A protein and the small-molecule ligand that binds it are described below.
Small molecule (SMILES): CC(C)C[C@@H](C=CS(C)(=O)=O)NC(=O)[C@H](CC(C)C)NC(=O)[C@H](CC(C)C)NC(=O)Cc1cc(I)c(O)c([N+](=O)[O-])c1

Sequence of chain 1.H:
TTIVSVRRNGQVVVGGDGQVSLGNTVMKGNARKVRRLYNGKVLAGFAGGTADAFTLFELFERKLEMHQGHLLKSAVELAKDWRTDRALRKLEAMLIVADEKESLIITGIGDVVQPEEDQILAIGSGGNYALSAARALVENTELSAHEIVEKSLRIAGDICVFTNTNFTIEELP

Sequence of chain 1.A:
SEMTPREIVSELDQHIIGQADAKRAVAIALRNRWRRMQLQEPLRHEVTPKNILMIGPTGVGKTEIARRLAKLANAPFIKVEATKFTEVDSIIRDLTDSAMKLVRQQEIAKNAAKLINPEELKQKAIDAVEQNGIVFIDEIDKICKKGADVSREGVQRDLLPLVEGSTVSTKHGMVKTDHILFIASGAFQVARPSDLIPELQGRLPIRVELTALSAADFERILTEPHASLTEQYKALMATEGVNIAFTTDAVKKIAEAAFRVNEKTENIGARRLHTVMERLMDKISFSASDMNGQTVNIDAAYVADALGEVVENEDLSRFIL

Binding-site contacts:
Ligand atom CD5 contacts residue GLY48 of chain 1.H at 3.0 Å.
Ligand atom O2' contacts residue GLY124 of chain 1.H at 3.9 Å.
Ligand atom C2' contacts residue GLY48 of chain 1.H at 3.4 Å.
Ligand atom CG3 contacts residue THR1 of chain 1.H at 3.8 Å.
Ligand atom C2' contacts residue THR1 of chain 1.H at 2.5 Å.
Ligand atom C1' contacts residue THR1 of chain 1.H at 2.7 Å.
Ligand atom O2 contacts residue VAL20 of chain 1.H at 3.5 Å.
Ligand atom CD6 contacts residue THR50 of chain 1.H at 3.8 Å.
Ligand atom CS contacts residue THR1 of chain 1.H at 1.3 Å.
Ligand atom CB2 contacts residue SER21 of chain 1.H at 3.9 Å.
Ligand atom O2 contacts residue SER21 of chain 1.H at 3.1 Å (h-bond).
Ligand atom O1 contacts residue THR50 of chain 1.H at 3.3 Å (h-bond).
Ligand atom CA3 contacts residue GLY48 of chain 1.H at 3.9 Å.
Ligand atom CA3 contacts residue THR1 of chain 1.H at 2.4 Å.
Ligand atom N2 contacts residue SER21 of chain 1.H at 3.1 Å (h-bond).
Ligand atom C2 contacts residue GLY48 of chain 1.H at 3.9 Å.
Ligand atom CA2 contacts residue GLY48 of chain 1.H at 3.9 Å.
Ligand atom CD1 contacts residue LEU22 of chain 1.H at 3.5 Å (hydrophobic).
Ligand atom CA3 contacts residue LYS33 of chain 1.H at 3.9 Å.
Ligand atom C1 contacts residue THR50 of chain 1.H at 3.9 Å.
Ligand atom N3 contacts residue THR1 of chain 1.H at 3.7 Å.
Ligand atom CB3 contacts residue LYS33 of chain 1.H at 2.9 Å.
Ligand atom CD5 contacts residue ALA47 of chain 1.H at 3.7 Å (hydrophobic).
Ligand atom O2' contacts residue SER125 of chain 1.H at 2.9 Å (h-bond).
Ligand atom CD6 contacts residue LYS33 of chain 1.H at 3.8 Å.
Ligand atom CG3 contacts residue LYS33 of chain 1.H at 3.8 Å.
Ligand atom CD6 contacts residue LEU444 of chain 1.A at 3.4 Å (hydrophobic).
Ligand atom S contacts residue THR1 of chain 1.H at 2.9 Å (h-bond).
Ligand atom CG1 contacts residue VAL20 of chain 1.H at 3.9 Å (hydrophobic).
Ligand atom O1 contacts residue GLY49 of chain 1.H at 3.7 Å.
Ligand atom O2' contacts residue THR1 of chain 1.H at 2.7 Å (h-bond).
Ligand atom CD5 contacts residue PHE46 of chain 1.H at 3.5 Å (hydrophobic).
Ligand atom CD3 contacts residue SER21 of chain 1.H at 3.3 Å.
Ligand atom CD5 contacts residue THR1 of chain 1.H at 3.6 Å.
Ligand atom CG3 contacts residue GLY48 of chain 1.H at 3.5 Å.
Ligand atom CA2 contacts residue SER21 of chain 1.H at 3.9 Å.
Ligand atom N3 contacts residue GLY48 of chain 1.H at 3.1 Å (h-bond).
Ligand atom CD1 contacts residue MET27 of chain 1.H at 3.9 Å (hydrophobic).
Ligand atom CB3 contacts residue THR1 of chain 1.H at 2.7 Å.
Ligand atom CB1 contacts residue THR50 of chain 1.H at 3.6 Å.

Sequence of chain 1.G:
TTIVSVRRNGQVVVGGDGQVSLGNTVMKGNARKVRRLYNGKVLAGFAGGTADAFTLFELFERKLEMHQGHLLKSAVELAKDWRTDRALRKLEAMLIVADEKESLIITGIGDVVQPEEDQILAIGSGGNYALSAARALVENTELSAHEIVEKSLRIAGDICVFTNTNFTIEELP